Binding-site contacts:
Ligand atom C5 contacts residue ASN172 of chain 1.L at 2.4 Å.
Ligand atom C7 contacts residue LEU185 of chain 1.L at 3.6 Å (hydrophobic).
Ligand atom N2 contacts residue ASN172 of chain 1.L at 3.6 Å.
Ligand atom C2 contacts residue ASN172 of chain 1.L at 2.6 Å.
Ligand atom C1 contacts residue THR183 of chain 1.L at 3.9 Å.
Ligand atom C6 contacts residue THR174 of chain 1.L at 3.5 Å.
Ligand atom C5 contacts residue THR174 of chain 1.L at 3.7 Å.
Ligand atom C5 contacts residue THR183 of chain 1.L at 4.5 Å.
Ligand atom O6 contacts residue SER125 of chain 1.L at 4.1 Å.
Ligand atom C7 contacts residue ASN172 of chain 1.L at 4.2 Å.
Ligand atom O4 contacts residue THR174 of chain 1.L at 4.5 Å.
Ligand atom C8 contacts residue ASN172 of chain 1.L at 4.0 Å.
Ligand atom O5 contacts residue ASN172 of chain 1.L at 1.0 Å (h-bond).
Ligand atom C8 contacts residue ARG127 of chain 1.L at 3.5 Å.
Ligand atom O7 contacts residue ARG127 of chain 1.L at 3.6 Å.
Ligand atom O7 contacts residue LEU185 of chain 1.L at 3.1 Å.
Ligand atom C3 contacts residue THR183 of chain 1.L at 4.3 Å.
Ligand atom O6 contacts residue ASN172 of chain 1.L at 3.5 Å (h-bond).
Ligand atom N2 contacts residue LEU185 of chain 1.L at 3.8 Å.
Ligand atom C4 contacts residue ASN172 of chain 1.L at 3.4 Å.
Ligand atom C6 contacts residue ASN172 of chain 1.L at 3.2 Å.
Ligand atom C1 contacts residue ASN172 of chain 1.L at 1.3 Å.
Ligand atom O7 contacts residue ARG170 of chain 1.L at 4.5 Å.
Ligand atom C3 contacts residue ASN172 of chain 1.L at 3.5 Å.
Ligand atom C8 contacts residue LEU123 of chain 1.L at 3.6 Å (hydrophobic).
Ligand atom C7 contacts residue ARG127 of chain 1.L at 4.3 Å.

Sequence of chain 1.L:
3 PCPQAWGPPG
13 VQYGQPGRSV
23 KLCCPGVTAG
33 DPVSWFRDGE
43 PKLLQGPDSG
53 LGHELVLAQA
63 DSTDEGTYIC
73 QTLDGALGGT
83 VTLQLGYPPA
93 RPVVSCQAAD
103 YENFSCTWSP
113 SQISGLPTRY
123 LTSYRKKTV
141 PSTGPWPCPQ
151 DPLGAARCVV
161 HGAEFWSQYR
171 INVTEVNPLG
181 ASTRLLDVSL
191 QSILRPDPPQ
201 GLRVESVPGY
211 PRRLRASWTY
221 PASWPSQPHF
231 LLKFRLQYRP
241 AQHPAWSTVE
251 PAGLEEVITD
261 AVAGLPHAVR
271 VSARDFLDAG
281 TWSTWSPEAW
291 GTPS

This protein binds this small molecule.
Small molecule (SMILES): CC(=O)N[C@H]1[C@H](O[C@H]2[C@H](O)[C@@H](NC(C)=O)CO[C@@H]2CO)O[C@H](CO)[C@@H](O[C@@H]2O[C@H](CO)[C@@H](O)[C@H](O)[C@@H]2O)[C@@H]1O